The protein below binds the small molecule below.
Small molecule (SMILES): CC(=O)N[C@H]1[C@H](O[C@H]2[C@H](O)[C@@H](NC(C)=O)CO[C@@H]2CO)O[C@H](CO)[C@@H](O[C@@H]2O[C@H](CO)[C@@H](O)[C@H](O)[C@@H]2O)[C@@H]1O

Binding-site contacts:
Ligand atom C1 contacts residue ASN24 of chain 1.A at 1.4 Å.
Ligand atom C3 contacts residue ASN24 of chain 1.A at 3.8 Å.
Ligand atom C8 contacts residue ASN24 of chain 1.A at 4.5 Å.
Ligand atom O5 contacts residue ASN24 of chain 1.A at 2.4 Å (h-bond).
Ligand atom O7 contacts residue ASN24 of chain 1.A at 3.4 Å (h-bond).
Ligand atom C4 contacts residue ASN24 of chain 1.A at 4.3 Å.
Ligand atom C2 contacts residue ASN24 of chain 1.A at 2.5 Å.
Ligand atom C6 contacts residue THR26 of chain 1.A at 4.5 Å.
Ligand atom N2 contacts residue ASN24 of chain 1.A at 2.9 Å (h-bond).
Ligand atom C7 contacts residue ASN24 of chain 1.A at 3.4 Å.
Ligand atom C5 contacts residue ASN24 of chain 1.A at 3.7 Å.

Sequence of chain 1.A:
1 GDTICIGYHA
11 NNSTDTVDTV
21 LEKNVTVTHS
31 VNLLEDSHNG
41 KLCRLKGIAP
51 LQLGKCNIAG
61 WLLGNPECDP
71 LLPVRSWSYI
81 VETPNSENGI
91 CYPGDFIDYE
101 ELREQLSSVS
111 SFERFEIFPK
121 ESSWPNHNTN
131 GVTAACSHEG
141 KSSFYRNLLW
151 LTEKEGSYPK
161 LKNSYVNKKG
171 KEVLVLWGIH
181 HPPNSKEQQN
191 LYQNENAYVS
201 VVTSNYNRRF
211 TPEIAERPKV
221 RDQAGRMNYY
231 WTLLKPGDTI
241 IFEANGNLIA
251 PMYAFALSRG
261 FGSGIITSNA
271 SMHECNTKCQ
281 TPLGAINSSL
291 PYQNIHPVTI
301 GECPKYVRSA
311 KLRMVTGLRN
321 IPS